Binding-site contacts:
Ligand atom C4 contacts residue ALA118 of chain 53.A at 4.0 Å (hydrophobic).
Ligand atom O9 contacts residue GLN120 of chain 53.A at 3.5 Å (h-bond).
Ligand atom C11 contacts residue GLN65 of chain 54.A at 3.7 Å.
Ligand atom O9 contacts residue THR42 of chain 54.A at 4.0 Å.
Ligand atom O8 contacts residue GLN120 of chain 53.A at 2.8 Å (h-bond).
Ligand atom C11 contacts residue ALA118 of chain 53.A at 3.9 Å (hydrophobic).
Ligand atom O8 contacts residue TRP119 of chain 53.A at 3.8 Å.
Ligand atom O1B contacts residue ARG129 of chain 53.A at 3.9 Å.
Ligand atom C10 contacts residue GLN65 of chain 54.A at 4.5 Å.
Ligand atom C10 contacts residue ALA118 of chain 53.A at 3.8 Å (hydrophobic).
Ligand atom C1 contacts residue ARG129 of chain 53.A at 4.0 Å.
Ligand atom C7 contacts residue ALA118 of chain 53.A at 3.6 Å (hydrophobic).
Ligand atom O10 contacts residue ALA64 of chain 54.A at 3.8 Å.
Ligand atom O1A contacts residue ARG129 of chain 53.A at 3.3 Å (salt-bridge).
Ligand atom O1A contacts residue ALA118 of chain 53.A at 4.5 Å.
Ligand atom O8 contacts residue ALA118 of chain 53.A at 3.8 Å.
Ligand atom N5 contacts residue ALA118 of chain 53.A at 2.8 Å (h-bond).
Ligand atom C11 contacts residue TRP119 of chain 53.A at 4.4 Å (hydrophobic).
Ligand atom O10 contacts residue GLN65 of chain 54.A at 4.0 Å.
Ligand atom C6 contacts residue ALA118 of chain 53.A at 3.4 Å (hydrophobic).
Ligand atom C5 contacts residue ALA118 of chain 53.A at 3.6 Å (hydrophobic).
Ligand atom C11 contacts residue GLN132 of chain 53.A at 4.3 Å.
Ligand atom C8 contacts residue GLN120 of chain 53.A at 4.1 Å.
Ligand atom C10 contacts residue ALA64 of chain 54.A at 4.5 Å (hydrophobic).
Ligand atom C8 contacts residue ALA118 of chain 53.A at 4.3 Å (hydrophobic).
Ligand atom C9 contacts residue TRP119 of chain 53.A at 4.3 Å (hydrophobic).

This small molecule binds to this protein.
Small molecule (SMILES): CC(=O)N[C@H]1[C@H]([C@H](O)[C@H](O)CO)O[C@@](O[C@H]2[C@@H](O)[C@@H](CO)O[C@@H](O[C@H]3[C@H](O)[C@@H](O)[C@@H](O)O[C@@H]3CO)[C@@H]2O)(C(=O)O)C[C@@H]1O

Sequence of chain 53.A:
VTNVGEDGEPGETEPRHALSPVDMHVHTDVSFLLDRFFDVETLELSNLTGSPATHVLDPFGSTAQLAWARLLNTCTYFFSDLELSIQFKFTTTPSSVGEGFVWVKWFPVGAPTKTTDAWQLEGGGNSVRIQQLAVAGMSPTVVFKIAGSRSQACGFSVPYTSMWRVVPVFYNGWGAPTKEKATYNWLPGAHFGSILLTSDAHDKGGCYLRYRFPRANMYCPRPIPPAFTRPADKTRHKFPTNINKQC

Sequence of chain 54.A:
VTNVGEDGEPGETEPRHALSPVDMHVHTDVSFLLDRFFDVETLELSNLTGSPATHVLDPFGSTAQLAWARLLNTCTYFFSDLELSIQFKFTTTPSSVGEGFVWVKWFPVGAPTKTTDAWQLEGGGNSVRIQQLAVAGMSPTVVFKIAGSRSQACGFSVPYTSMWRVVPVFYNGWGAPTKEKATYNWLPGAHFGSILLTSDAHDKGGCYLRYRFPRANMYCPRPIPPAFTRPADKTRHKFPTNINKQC